Binding-site contacts:
Ligand atom O7 contacts residue ASN16 of chain 2.A at 4.2 Å.
Ligand atom O5 contacts residue GLY19 of chain 2.A at 3.8 Å.
Ligand atom O7 contacts residue ARG22 of chain 2.A at 3.0 Å (salt-bridge).
Ligand atom C1 contacts residue ASN16 of chain 2.A at 1.4 Å.
Ligand atom C3 contacts residue ARG22 of chain 2.A at 4.3 Å.
Ligand atom C2 contacts residue ASN16 of chain 2.A at 2.5 Å.
Ligand atom N2 contacts residue THR5 of chain 2.A at 4.1 Å.
Ligand atom C1 contacts residue VAL21 of chain 2.A at 3.6 Å (hydrophobic).
Ligand atom O4 contacts residue ARG22 of chain 2.A at 4.2 Å.
Ligand atom O5 contacts residue ASN16 of chain 2.A at 2.3 Å (h-bond).
Ligand atom C8 contacts residue GLY19 of chain 2.A at 3.9 Å.
Ligand atom C1 contacts residue GLY19 of chain 2.A at 4.3 Å.
Ligand atom C8 contacts residue ARG22 of chain 2.A at 3.9 Å.
Ligand atom C5 contacts residue GLY19 of chain 2.A at 3.5 Å.
Ligand atom C7 contacts residue ARG22 of chain 2.A at 3.8 Å.
Ligand atom C7 contacts residue ASN16 of chain 2.A at 3.8 Å.
Ligand atom C8 contacts residue PHE10 of chain 2.A at 3.9 Å (hydrophobic).
Ligand atom O7 contacts residue THR5 of chain 2.A at 4.0 Å.
Ligand atom C8 contacts residue SER23 of chain 2.A at 4.3 Å.
Ligand atom N2 contacts residue VAL21 of chain 2.A at 3.1 Å (h-bond).
Ligand atom N2 contacts residue ASN16 of chain 2.A at 3.0 Å (h-bond).
Ligand atom C2 contacts residue VAL21 of chain 2.A at 3.7 Å (hydrophobic).
Ligand atom C7 contacts residue GLY19 of chain 2.A at 4.3 Å.
Ligand atom C7 contacts residue VAL21 of chain 2.A at 4.1 Å (hydrophobic).
Ligand atom C3 contacts residue ASN16 of chain 2.A at 3.8 Å.
Ligand atom C6 contacts residue GLY19 of chain 2.A at 3.8 Å.
Ligand atom C3 contacts residue VAL21 of chain 2.A at 3.8 Å (hydrophobic).
Ligand atom C5 contacts residue ASN16 of chain 2.A at 3.6 Å.
Ligand atom C7 contacts residue THR5 of chain 2.A at 3.7 Å.
Ligand atom C4 contacts residue ASN16 of chain 2.A at 4.2 Å.
Ligand atom C8 contacts residue THR5 of chain 2.A at 3.6 Å.
Ligand atom C8 contacts residue VAL21 of chain 2.A at 4.2 Å (hydrophobic).
Ligand atom O7 contacts residue GLY19 of chain 2.A at 4.4 Å.
Ligand atom C5 contacts residue ARG22 of chain 2.A at 4.3 Å.

This protein binds this small molecule.
Small molecule (SMILES): CC(=O)N[C@H]1[C@H](O[C@H]2[C@H](O)[C@@H](NC(C)=O)CO[C@@H]2CO)O[C@H](CO)[C@@H](O[C@@H]2O[C@H](CO[C@H]3O[C@H](CO)[C@@H](O)[C@H](O)[C@@H]3O)[C@@H](O)[C@H](O[C@H]3O[C@H](CO)[C@@H](O)[C@H](O)[C@@H]3O)[C@@H]2O)[C@@H]1O

Sequence of chain 2.A:
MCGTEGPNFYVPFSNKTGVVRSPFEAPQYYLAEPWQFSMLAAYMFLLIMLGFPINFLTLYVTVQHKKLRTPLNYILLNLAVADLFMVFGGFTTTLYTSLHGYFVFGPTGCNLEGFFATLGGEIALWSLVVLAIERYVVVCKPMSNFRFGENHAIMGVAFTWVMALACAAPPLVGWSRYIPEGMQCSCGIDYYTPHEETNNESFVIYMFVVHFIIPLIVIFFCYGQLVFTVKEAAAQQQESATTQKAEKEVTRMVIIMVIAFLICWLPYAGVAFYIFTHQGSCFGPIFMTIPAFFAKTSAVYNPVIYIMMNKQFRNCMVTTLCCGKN